Sequence of chain 1.A:
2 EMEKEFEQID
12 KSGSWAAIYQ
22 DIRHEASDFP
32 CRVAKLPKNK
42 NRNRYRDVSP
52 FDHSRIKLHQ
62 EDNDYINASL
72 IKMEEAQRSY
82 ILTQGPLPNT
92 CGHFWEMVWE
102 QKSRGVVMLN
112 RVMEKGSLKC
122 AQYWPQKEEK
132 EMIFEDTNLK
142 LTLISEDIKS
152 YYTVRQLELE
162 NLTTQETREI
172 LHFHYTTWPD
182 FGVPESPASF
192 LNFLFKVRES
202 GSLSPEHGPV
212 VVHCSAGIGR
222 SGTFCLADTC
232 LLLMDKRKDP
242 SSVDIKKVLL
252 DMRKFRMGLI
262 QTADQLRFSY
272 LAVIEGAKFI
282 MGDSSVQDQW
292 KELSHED

Binding-site contacts:
Ligand atom O1 contacts residue ARG221 of chain 1.A at 3.4 Å (salt-bridge).
Ligand atom C11 contacts residue PHE182 of chain 1.A at 3.6 Å (hydrophobic).
Ligand atom C11 contacts residue ASP181 of chain 1.A at 3.1 Å.
Ligand atom N2 contacts residue GLY220 of chain 1.A at 3.4 Å.
Ligand atom O3 contacts residue GLY218 of chain 1.A at 3.5 Å (h-bond).
Ligand atom CL1 contacts residue ILE219 of chain 1.A at 3.4 Å.
Ligand atom S2 contacts residue GLY220 of chain 1.A at 3.9 Å.
Ligand atom O3 contacts residue CYS215 of chain 1.A at 3.2 Å (h-bond).
Ligand atom O1 contacts residue PHE182 of chain 1.A at 3.0 Å (h-bond).
Ligand atom C12 contacts residue PHE182 of chain 1.A at 3.5 Å (hydrophobic).
Ligand atom O1 contacts residue GLN266 of chain 1.A at 2.7 Å (h-bond).
Ligand atom O3 contacts residue GLY220 of chain 1.A at 2.9 Å (h-bond).
Ligand atom N1 contacts residue ASP181 of chain 1.A at 3.2 Å (salt-bridge).
Ligand atom O3 contacts residue ILE219 of chain 1.A at 3.3 Å (h-bond).
Ligand atom C12 contacts residue GLY220 of chain 1.A at 3.6 Å.
Ligand atom C9 contacts residue ASP181 of chain 1.A at 3.7 Å.
Ligand atom O2 contacts residue CYS215 of chain 1.A at 3.2 Å (h-bond).
Ligand atom O3 contacts residue ALA217 of chain 1.A at 3.1 Å.
Ligand atom O2 contacts residue ASP181 of chain 1.A at 3.6 Å (salt-bridge).
Ligand atom O2 contacts residue ALA217 of chain 1.A at 3.0 Å (h-bond).
Ligand atom C10 contacts residue ASP181 of chain 1.A at 3.4 Å.
Ligand atom C8 contacts residue ALA217 of chain 1.A at 3.6 Å (hydrophobic).
Ligand atom O2 contacts residue SER216 of chain 1.A at 3.0 Å (h-bond).
Ligand atom C8 contacts residue PHE182 of chain 1.A at 3.5 Å (hydrophobic).
Ligand atom C9 contacts residue PHE182 of chain 1.A at 3.7 Å (hydrophobic).
Ligand atom N2 contacts residue ARG221 of chain 1.A at 3.0 Å (salt-bridge).
Ligand atom C12 contacts residue ARG221 of chain 1.A at 3.5 Å.
Ligand atom O2 contacts residue ARG221 of chain 1.A at 3.4 Å (salt-bridge).
Ligand atom C9 contacts residue ALA217 of chain 1.A at 3.8 Å (hydrophobic).
Ligand atom S2 contacts residue ALA217 of chain 1.A at 3.7 Å.
Ligand atom N2 contacts residue CYS215 of chain 1.A at 3.4 Å (h-bond).
Ligand atom CL1 contacts residue GLN262 of chain 1.A at 3.1 Å.
Ligand atom C3 contacts residue TYR46 of chain 1.A at 3.5 Å (hydrophobic).
Ligand atom C12 contacts residue GLN266 of chain 1.A at 3.9 Å.
Ligand atom S2 contacts residue CYS215 of chain 1.A at 3.3 Å (h-bond).
Ligand atom C7 contacts residue PHE182 of chain 1.A at 3.8 Å (hydrophobic).
Ligand atom C12 contacts residue ASP181 of chain 1.A at 3.6 Å.
Ligand atom S1 contacts residue TYR46 of chain 1.A at 3.6 Å.
Ligand atom O1 contacts residue GLY220 of chain 1.A at 3.7 Å.
Ligand atom C10 contacts residue PHE182 of chain 1.A at 3.8 Å (hydrophobic).

A protein and the small-molecule ligand that binds it are described below.
Small molecule (SMILES): O=C1CN(c2csc(-c3ccccc3)c2Cl)S(=O)(=O)N1